Binding-site contacts:
Ligand atom C2 contacts residue ASN179 of chain 1.A at 2.4 Å.
Ligand atom C5 contacts residue GLU200 of chain 1.A at 4.5 Å.
Ligand atom C4 contacts residue ASN179 of chain 1.A at 4.2 Å.
Ligand atom C7 contacts residue VAL307 of chain 1.A at 4.3 Å (hydrophobic).
Ligand atom C8 contacts residue ASN179 of chain 1.A at 4.4 Å.
Ligand atom C6 contacts residue THR181 of chain 1.A at 4.2 Å.
Ligand atom N2 contacts residue ASN179 of chain 1.A at 2.8 Å (h-bond).
Ligand atom N2 contacts residue VAL307 of chain 1.A at 4.1 Å.
Ligand atom C7 contacts residue ASN179 of chain 1.A at 3.2 Å.
Ligand atom C6 contacts residue TYR198 of chain 1.A at 4.3 Å (hydrophobic).
Ligand atom C1 contacts residue ASN179 of chain 1.A at 1.4 Å.
Ligand atom C3 contacts residue ASN179 of chain 1.A at 3.7 Å.
Ligand atom C8 contacts residue VAL307 of chain 1.A at 4.1 Å (hydrophobic).
Ligand atom O6 contacts residue GLU200 of chain 1.A at 3.1 Å (salt-bridge).
Ligand atom O5 contacts residue THR181 of chain 1.A at 4.2 Å.
Ligand atom O5 contacts residue ASN179 of chain 1.A at 2.4 Å (h-bond).
Ligand atom C5 contacts residue ASN179 of chain 1.A at 3.6 Å.
Ligand atom O7 contacts residue ASN179 of chain 1.A at 3.2 Å (h-bond).
Ligand atom C1 contacts residue ASN305 of chain 1.A at 4.1 Å.
Ligand atom C5 contacts residue THR181 of chain 1.A at 4.1 Å.
Ligand atom O5 contacts residue GLU200 of chain 1.A at 3.7 Å.
Ligand atom C6 contacts residue GLU200 of chain 1.A at 4.0 Å.

The small molecule below binds the protein below.
Small molecule (SMILES): CC(=O)N[C@@H]1[C@@H](O)[C@H](O)[C@@H](CO)O[C@H]1O

Sequence of chain 1.A:
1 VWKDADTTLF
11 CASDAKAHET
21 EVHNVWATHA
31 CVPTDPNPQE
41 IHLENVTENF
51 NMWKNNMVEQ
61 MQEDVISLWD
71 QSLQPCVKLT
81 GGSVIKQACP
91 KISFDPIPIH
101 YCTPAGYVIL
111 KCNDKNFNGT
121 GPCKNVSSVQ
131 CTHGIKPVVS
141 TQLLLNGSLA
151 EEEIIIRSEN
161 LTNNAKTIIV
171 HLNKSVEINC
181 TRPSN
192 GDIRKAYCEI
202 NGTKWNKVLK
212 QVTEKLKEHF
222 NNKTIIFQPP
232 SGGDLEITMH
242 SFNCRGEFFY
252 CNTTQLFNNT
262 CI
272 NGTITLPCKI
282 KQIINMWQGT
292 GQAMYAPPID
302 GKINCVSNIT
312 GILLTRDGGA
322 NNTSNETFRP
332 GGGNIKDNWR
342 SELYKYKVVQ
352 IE